Sequence of chain 1.I:
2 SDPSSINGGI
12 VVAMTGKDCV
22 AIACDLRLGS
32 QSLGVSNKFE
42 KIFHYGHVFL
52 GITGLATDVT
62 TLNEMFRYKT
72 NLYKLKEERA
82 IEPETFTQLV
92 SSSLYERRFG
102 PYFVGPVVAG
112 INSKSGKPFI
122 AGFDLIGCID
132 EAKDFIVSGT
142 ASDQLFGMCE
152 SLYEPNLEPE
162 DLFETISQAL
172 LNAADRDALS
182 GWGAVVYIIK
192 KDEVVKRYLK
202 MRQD

Binding-site contacts:
Ligand atom C contacts residue THR1 of chain 1.H at 1.4 Å.
Ligand atom C contacts residue ASP125 of chain 1.I at 3.8 Å.
Ligand atom C2 contacts residue THR1 of chain 1.H at 1.5 Å.
Ligand atom C1 contacts residue THR1 of chain 1.H at 2.5 Å.
Ligand atom O contacts residue THR21 of chain 1.H at 3.4 Å (h-bond).
Ligand atom N contacts residue ASP125 of chain 1.I at 3.0 Å (salt-bridge).
Ligand atom O contacts residue SER20 of chain 1.H at 3.2 Å (h-bond).
Ligand atom CD2 contacts residue GLN22 of chain 1.H at 3.5 Å.
Ligand atom C3 contacts residue GLY168 of chain 1.H at 3.0 Å.
Ligand atom OE2 contacts residue ALA49 of chain 1.H at 3.5 Å.
Ligand atom O contacts residue THR1 of chain 1.H at 3.6 Å.
Ligand atom C3 contacts residue ARG19 of chain 1.H at 3.4 Å.
Ligand atom O contacts residue THR1 of chain 1.H at 2.3 Å (h-bond).
Ligand atom N contacts residue THR21 of chain 1.H at 3.0 Å (h-bond).
Ligand atom O contacts residue THR21 of chain 1.H at 3.0 Å (h-bond).
Ligand atom O contacts residue THR48 of chain 1.H at 3.8 Å.
Ligand atom N contacts residue THR1 of chain 1.H at 3.6 Å.
Ligand atom C3 contacts residue THR1 of chain 1.H at 2.5 Å.
Ligand atom O contacts residue ALA49 of chain 1.H at 2.9 Å (h-bond).
Ligand atom CB contacts residue THR1 of chain 1.H at 2.6 Å.
Ligand atom CD contacts residue ALA49 of chain 1.H at 3.7 Å (hydrophobic).
Ligand atom O contacts residue ALA46 of chain 1.H at 3.7 Å.
Ligand atom C2 contacts residue GLY168 of chain 1.H at 3.7 Å.
Ligand atom CG contacts residue THR1 of chain 1.H at 3.8 Å.
Ligand atom C contacts residue GLY47 of chain 1.H at 3.7 Å.
Ligand atom O contacts residue MES1 of chain 1.LA at 2.8 Å (h-bond).
Ligand atom CA contacts residue THR1 of chain 1.H at 2.4 Å.
Ligand atom CH3 contacts residue ASP125 of chain 1.I at 3.5 Å.
Ligand atom CA contacts residue THR21 of chain 1.H at 3.7 Å.
Ligand atom O contacts residue GLY47 of chain 1.H at 3.0 Å (h-bond).
Ligand atom N contacts residue GLY47 of chain 1.H at 3.0 Å (h-bond).
Ligand atom C contacts residue LYS33 of chain 1.H at 3.8 Å.
Ligand atom CD2 contacts residue ALA27 of chain 1.H at 3.8 Å (hydrophobic).
Ligand atom O contacts residue GLN22 of chain 1.H at 3.8 Å.
Ligand atom C contacts residue GLN22 of chain 1.H at 3.8 Å.
Ligand atom OE1 contacts residue CYS31 of chain 1.H at 3.8 Å.
Ligand atom OE2 contacts residue THR52 of chain 1.H at 3.3 Å (h-bond).
Ligand atom C1 contacts residue MES1 of chain 1.LA at 3.4 Å.
Ligand atom CA contacts residue GLY47 of chain 1.H at 3.4 Å.
Ligand atom CG contacts residue ASP125 of chain 1.I at 3.7 Å.

A protein and the small-molecule ligand that binds it are described below.
Small molecule (SMILES): CC(=O)N[C@@H](CC(C)C)C(=O)N[C@@H](C)C(=O)N[C@@H](CCC(=O)O)[C@@H](O)[C@H](C)CO

Sequence of chain 1.H:
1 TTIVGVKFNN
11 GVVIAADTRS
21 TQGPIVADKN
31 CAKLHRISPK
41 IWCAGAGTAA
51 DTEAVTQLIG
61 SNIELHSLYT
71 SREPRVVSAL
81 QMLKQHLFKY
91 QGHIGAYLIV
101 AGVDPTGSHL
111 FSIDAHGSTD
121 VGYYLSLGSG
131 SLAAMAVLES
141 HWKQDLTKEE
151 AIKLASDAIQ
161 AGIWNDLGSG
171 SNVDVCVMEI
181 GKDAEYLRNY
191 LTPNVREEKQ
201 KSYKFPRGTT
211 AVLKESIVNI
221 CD